Binding-site contacts:
Ligand atom C5' contacts residue ALA99 of chain 1.B at 3.7 Å (hydrophobic).
Ligand atom I5' contacts residue LEU101 of chain 1.B at 3.8 Å.
Ligand atom O4' contacts residue MET110 of chain 1.B at 4.4 Å.
Ligand atom O4 contacts residue LYS6 of chain 1.B at 4.0 Å.
Ligand atom C6 contacts residue LYS6 of chain 1.B at 4.3 Å.
Ligand atom O4 contacts residue LEU8 of chain 1.B at 3.9 Å.
Ligand atom I5' contacts residue ALA99 of chain 1.B at 3.8 Å.
Ligand atom O4 contacts residue ALA99 of chain 1.B at 4.4 Å.
Ligand atom C4 contacts residue LYS6 of chain 1.B at 3.8 Å.
Ligand atom C6' contacts residue LEU8 of chain 1.B at 3.8 Å (hydrophobic).
Ligand atom C1' contacts residue ALA99 of chain 1.B at 4.2 Å (hydrophobic).
Ligand atom C6' contacts residue ALA99 of chain 1.B at 3.3 Å (hydrophobic).
Ligand atom I5' contacts residue MET110 of chain 1.B at 4.3 Å.
Ligand atom C3 contacts residue LYS6 of chain 1.B at 3.7 Å.
Ligand atom I5' contacts residue ALA100 of chain 1.B at 4.0 Å.
Ligand atom C1 contacts residue LYS6 of chain 1.B at 4.3 Å.
Ligand atom I5' contacts residue SER108 of chain 1.B at 3.9 Å.
Ligand atom C2 contacts residue LYS6 of chain 1.B at 4.0 Å.
Ligand atom I3 contacts residue LEU8 of chain 1.B at 3.0 Å.
Ligand atom C5 contacts residue LYS6 of chain 1.B at 3.9 Å.
Ligand atom I5 contacts residue THR97 of chain 1.B at 4.0 Å.
Ligand atom C1' contacts residue LEU8 of chain 1.B at 4.3 Å (hydrophobic).

Sequence of chain 1.B:
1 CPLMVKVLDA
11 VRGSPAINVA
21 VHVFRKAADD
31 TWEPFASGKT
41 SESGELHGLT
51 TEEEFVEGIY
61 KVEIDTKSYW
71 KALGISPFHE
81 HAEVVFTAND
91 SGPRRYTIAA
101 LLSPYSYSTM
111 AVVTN

The small molecule below binds the protein below.
Small molecule (SMILES): N[C@@H](Cc1cc(I)c(Oc2cc(I)c(O)c(I)c2)c(I)c1)C(=O)O